Sequence of chain 1.A:
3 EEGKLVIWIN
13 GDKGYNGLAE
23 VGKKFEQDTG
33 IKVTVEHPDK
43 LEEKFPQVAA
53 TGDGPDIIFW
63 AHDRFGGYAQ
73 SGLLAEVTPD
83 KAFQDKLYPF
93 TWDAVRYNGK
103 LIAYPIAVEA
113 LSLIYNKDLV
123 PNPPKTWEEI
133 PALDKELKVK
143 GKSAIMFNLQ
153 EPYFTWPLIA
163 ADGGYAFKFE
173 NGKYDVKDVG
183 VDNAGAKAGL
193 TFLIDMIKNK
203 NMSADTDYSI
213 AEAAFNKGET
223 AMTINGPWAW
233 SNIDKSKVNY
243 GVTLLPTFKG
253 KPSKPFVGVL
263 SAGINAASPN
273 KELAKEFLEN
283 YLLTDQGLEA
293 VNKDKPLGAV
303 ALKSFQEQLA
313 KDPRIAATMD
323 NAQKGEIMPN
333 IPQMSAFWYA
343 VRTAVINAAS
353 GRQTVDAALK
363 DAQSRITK

Binding-site contacts:
Ligand atom O6 contacts residue PRO154 of chain 2.A at 3.3 Å.
Ligand atom C6 contacts residue GLU153 of chain 2.A at 3.4 Å.
Ligand atom O2 contacts residue ALA63 of chain 2.A at 3.3 Å.
Ligand atom O5 contacts residue TRP340 of chain 1.A at 3.2 Å.
Ligand atom O5 contacts residue LYS42 of chain 2.A at 3.1 Å (salt-bridge).
Ligand atom O2 contacts residue GLU111 of chain 2.A at 2.7 Å (salt-bridge).
Ligand atom C3 contacts residue ASP65 of chain 2.A at 3.5 Å.
Ligand atom O3 contacts residue ALA63 of chain 2.A at 3.6 Å.
Ligand atom O5 contacts residue GLU45 of chain 2.A at 3.3 Å (salt-bridge).
Ligand atom O5 contacts residue TYR341 of chain 1.A at 3.3 Å.
Ligand atom O6 contacts residue TYR155 of chain 2.A at 3.1 Å (h-bond).
Ligand atom O6 contacts residue GOL1 of chain 1.F at 2.7 Å (h-bond).
Ligand atom C1 contacts residue ASP14 of chain 2.A at 3.3 Å.
Ligand atom C1 contacts residue TYR155 of chain 2.A at 3.5 Å (hydrophobic).
Ligand atom O2 contacts residue GLU44 of chain 2.A at 2.6 Å (salt-bridge).
Ligand atom C2 contacts residue ASP65 of chain 2.A at 3.4 Å.
Ligand atom O2 contacts residue ASP65 of chain 2.A at 2.7 Å (salt-bridge).
Ligand atom C1 contacts residue GLU45 of chain 2.A at 3.3 Å.
Ligand atom O3 contacts residue LYS42 of chain 2.A at 3.1 Å (salt-bridge).
Ligand atom O5 contacts residue TYR155 of chain 2.A at 3.2 Å.
Ligand atom O3 contacts residue GLU44 of chain 2.A at 2.6 Å (salt-bridge).
Ligand atom O5 contacts residue GOL1 of chain 1.F at 3.1 Å (h-bond).
Ligand atom C2 contacts residue GLU44 of chain 2.A at 3.4 Å.
Ligand atom C1 contacts residue LYS42 of chain 2.A at 3.6 Å.
Ligand atom O6 contacts residue GLU153 of chain 2.A at 2.7 Å (salt-bridge).
Ligand atom C2 contacts residue GLU111 of chain 2.A at 3.5 Å.
Ligand atom C3 contacts residue GLU44 of chain 2.A at 3.4 Å.
Ligand atom O3 contacts residue ARG66 of chain 2.A at 2.9 Å (salt-bridge).
Ligand atom C1 contacts residue TRP340 of chain 1.A at 3.6 Å (hydrophobic).
Ligand atom O3 contacts residue TRP62 of chain 2.A at 3.0 Å (h-bond).
Ligand atom C1 contacts residue GLU44 of chain 2.A at 3.5 Å.
Ligand atom O3 contacts residue ASP65 of chain 2.A at 2.5 Å (salt-bridge).
Ligand atom O3 contacts residue TYR341 of chain 1.A at 3.5 Å (h-bond).
Ligand atom O1 contacts residue LYS15 of chain 2.A at 3.1 Å (salt-bridge).
Ligand atom O2 contacts residue ARG66 of chain 2.A at 2.9 Å (salt-bridge).
Ligand atom O4 contacts residue ARG344 of chain 1.A at 2.9 Å (salt-bridge).
Ligand atom O2 contacts residue LYS15 of chain 2.A at 2.9 Å (salt-bridge).
Ligand atom O6 contacts residue ARG344 of chain 1.A at 3.6 Å.
Ligand atom O3 contacts residue GLU111 of chain 2.A at 3.6 Å (salt-bridge).
Ligand atom O1 contacts residue ASP14 of chain 2.A at 2.7 Å (salt-bridge).

This small molecule binds to this protein.
Small molecule (SMILES): OC[C@H]1O[C@H](O[C@H]2[C@H](O)[C@@H](O)[C@@H](O[C@H]3[C@H](O)[C@@H](O)[C@@H](O[C@H]4[C@H](O)[C@@H](O)[C@@H](O[C@H]5[C@H](O)[C@@H](O)[C@@H](O)O[C@@H]5CO)O[C@@H]4CO)O[C@@H]3CO)O[C@@H]2CO)[C@H](O)[C@@H](O)[C@@H]1O

Sequence of chain 2.A:
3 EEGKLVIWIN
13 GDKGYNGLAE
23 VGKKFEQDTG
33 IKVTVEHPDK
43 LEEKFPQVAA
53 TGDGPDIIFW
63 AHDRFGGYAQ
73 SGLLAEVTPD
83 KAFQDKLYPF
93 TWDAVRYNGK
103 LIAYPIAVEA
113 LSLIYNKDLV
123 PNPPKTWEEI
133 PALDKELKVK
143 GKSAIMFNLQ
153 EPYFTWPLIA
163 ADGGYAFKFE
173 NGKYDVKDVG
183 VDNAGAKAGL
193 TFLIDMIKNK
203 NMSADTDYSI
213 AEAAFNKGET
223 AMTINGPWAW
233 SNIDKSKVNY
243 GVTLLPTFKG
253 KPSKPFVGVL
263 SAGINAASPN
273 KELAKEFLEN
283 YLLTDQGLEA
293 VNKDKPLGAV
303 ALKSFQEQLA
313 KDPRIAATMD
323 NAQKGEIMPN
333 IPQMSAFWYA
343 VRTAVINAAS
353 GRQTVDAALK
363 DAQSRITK